The small molecule below binds the protein below.
Small molecule (SMILES): CC(C)[C@@H](C=O)NC(=O)[C@H](CCCCN)NC(=O)[C@H](CCCN=C(N)N)NC(=O)[C@H](CCCCN)NC(=O)[C@H](CCCCN)NC(=O)[C@@H](N)CCCCN

Binding-site contacts:
Ligand atom CE contacts residue TRP65 of chain 1.A at 2.7 Å (hydrophobic).
Ligand atom NZ contacts residue GLY73 of chain 1.A at 3.3 Å (h-bond).
Ligand atom O contacts residue ASN69 of chain 1.A at 3.1 Å (h-bond).
Ligand atom CA contacts residue ASN111 of chain 1.A at 3.4 Å.
Ligand atom NZ contacts residue ASP115 of chain 1.A at 2.5 Å (salt-bridge).
Ligand atom O contacts residue ASN111 of chain 1.A at 3.0 Å (h-bond).
Ligand atom O contacts residue SER72 of chain 1.A at 3.5 Å.
Ligand atom NH2 contacts residue PRO33 of chain 1.A at 3.6 Å.
Ligand atom CE contacts residue GLN104 of chain 1.A at 2.8 Å.
Ligand atom NZ contacts residue THR78 of chain 1.A at 2.7 Å (h-bond).
Ligand atom CG contacts residue TRP65 of chain 1.A at 3.0 Å (hydrophobic).
Ligand atom NE contacts residue LEU27 of chain 1.A at 3.4 Å (h-bond).
Ligand atom CD contacts residue TRP65 of chain 1.A at 2.6 Å (hydrophobic).
Ligand atom CE contacts residue TRP149 of chain 1.A at 3.5 Å (hydrophobic).
Ligand atom N contacts residue ASN69 of chain 1.A at 2.8 Å (h-bond).
Ligand atom CD contacts residue GLY73 of chain 1.A at 3.6 Å.
Ligand atom N contacts residue ASN153 of chain 1.A at 3.4 Å (h-bond).
Ligand atom CB contacts residue ASN111 of chain 1.A at 3.5 Å.
Ligand atom NZ contacts residue GLN104 of chain 1.A at 2.9 Å (h-bond).
Ligand atom NH2 contacts residue ARG29 of chain 1.A at 2.7 Å (salt-bridge).
Ligand atom NH2 contacts residue HIS31 of chain 1.A at 3.2 Å (h-bond).
Ligand atom CZ contacts residue ARG29 of chain 1.A at 3.6 Å.
Ligand atom N contacts residue ASN111 of chain 1.A at 2.8 Å (h-bond).
Ligand atom O contacts residue ASN153 of chain 1.A at 3.5 Å (h-bond).
Ligand atom C contacts residue ASN111 of chain 1.A at 3.5 Å.
Ligand atom CG contacts residue ASN69 of chain 1.A at 3.7 Å.
Ligand atom CG1 contacts residue ARG29 of chain 1.A at 3.7 Å.
Ligand atom CA contacts residue ASN69 of chain 1.A at 3.5 Å.
Ligand atom CD contacts residue GLN104 of chain 1.A at 2.9 Å.
Ligand atom NE contacts residue PRO33 of chain 1.A at 3.4 Å.
Ligand atom O contacts residue SER28 of chain 1.A at 3.5 Å (h-bond).
Ligand atom CE contacts residue ASP115 of chain 1.A at 3.2 Å.
Ligand atom CB contacts residue ASN69 of chain 1.A at 3.3 Å.
Ligand atom C contacts residue TRP107 of chain 1.A at 3.6 Å (hydrophobic).
Ligand atom CG contacts residue TRP149 of chain 1.A at 3.5 Å (hydrophobic).
Ligand atom O contacts residue TRP107 of chain 1.A at 3.0 Å (h-bond).
Ligand atom CB contacts residue TRP65 of chain 1.A at 3.5 Å (hydrophobic).
Ligand atom N contacts residue TRP107 of chain 1.A at 3.6 Å.
Ligand atom O contacts residue TRP107 of chain 1.A at 3.5 Å.
Ligand atom C contacts residue TRP107 of chain 1.A at 3.5 Å (hydrophobic).

Sequence of chain 1.A:
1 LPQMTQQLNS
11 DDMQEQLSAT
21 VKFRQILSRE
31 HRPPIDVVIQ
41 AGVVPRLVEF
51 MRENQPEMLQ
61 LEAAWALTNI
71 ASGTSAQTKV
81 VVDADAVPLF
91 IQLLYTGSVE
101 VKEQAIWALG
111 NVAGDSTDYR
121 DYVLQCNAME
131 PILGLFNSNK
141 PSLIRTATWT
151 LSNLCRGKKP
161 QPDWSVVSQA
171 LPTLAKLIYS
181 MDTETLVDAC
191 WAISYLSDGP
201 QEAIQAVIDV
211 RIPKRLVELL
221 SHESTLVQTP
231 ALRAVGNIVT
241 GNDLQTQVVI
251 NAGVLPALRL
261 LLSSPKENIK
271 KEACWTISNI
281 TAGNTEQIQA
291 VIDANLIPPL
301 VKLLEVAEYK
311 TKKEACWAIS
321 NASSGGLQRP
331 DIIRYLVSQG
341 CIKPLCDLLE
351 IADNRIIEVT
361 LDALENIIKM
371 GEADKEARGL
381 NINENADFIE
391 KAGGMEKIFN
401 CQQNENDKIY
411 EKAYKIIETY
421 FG